A protein and the small-molecule ligand that binds it are described below.
Small molecule (SMILES): CC(=O)N[C@@H]1[C@@H](O)[C@H](O)[C@@H](CO)O[C@H]1O

Sequence of chain 31.B:
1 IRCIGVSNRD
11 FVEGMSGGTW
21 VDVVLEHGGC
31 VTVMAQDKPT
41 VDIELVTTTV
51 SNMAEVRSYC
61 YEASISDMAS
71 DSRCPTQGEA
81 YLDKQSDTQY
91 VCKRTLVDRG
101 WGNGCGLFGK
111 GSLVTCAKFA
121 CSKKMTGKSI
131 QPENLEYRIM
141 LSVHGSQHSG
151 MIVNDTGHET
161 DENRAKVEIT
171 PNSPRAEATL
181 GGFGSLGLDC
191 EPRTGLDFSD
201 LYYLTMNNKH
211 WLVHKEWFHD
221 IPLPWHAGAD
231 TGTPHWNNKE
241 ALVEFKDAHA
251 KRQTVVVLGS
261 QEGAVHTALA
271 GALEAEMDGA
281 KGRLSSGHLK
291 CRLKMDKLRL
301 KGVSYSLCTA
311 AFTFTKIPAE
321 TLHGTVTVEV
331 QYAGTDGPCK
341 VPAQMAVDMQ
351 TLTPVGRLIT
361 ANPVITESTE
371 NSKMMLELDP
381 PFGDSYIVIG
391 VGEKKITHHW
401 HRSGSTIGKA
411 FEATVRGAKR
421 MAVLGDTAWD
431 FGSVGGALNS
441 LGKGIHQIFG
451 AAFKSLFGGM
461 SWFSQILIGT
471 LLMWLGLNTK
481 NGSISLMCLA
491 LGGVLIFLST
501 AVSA

Binding-site contacts:
Ligand atom C4 contacts residue MET151 of chain 31.B at 3.5 Å (hydrophobic).
Ligand atom C2 contacts residue MET151 of chain 31.B at 4.0 Å (hydrophobic).
Ligand atom O5 contacts residue ASN154 of chain 31.B at 2.4 Å (h-bond).
Ligand atom N2 contacts residue ASN154 of chain 31.B at 2.9 Å.
Ligand atom C4 contacts residue ASN154 of chain 31.B at 4.2 Å.
Ligand atom C7 contacts residue ASN154 of chain 31.B at 3.4 Å.
Ligand atom C8 contacts residue ASN154 of chain 31.B at 3.0 Å.
Ligand atom C5 contacts residue MET151 of chain 31.B at 4.1 Å (hydrophobic).
Ligand atom C2 contacts residue ASN154 of chain 31.B at 2.5 Å.
Ligand atom C3 contacts residue ASN154 of chain 31.B at 3.9 Å.
Ligand atom O3 contacts residue MET151 of chain 31.B at 4.2 Å.
Ligand atom C5 contacts residue ASN154 of chain 31.B at 3.7 Å.
Ligand atom C3 contacts residue MET151 of chain 31.B at 4.1 Å (hydrophobic).
Ligand atom O7 contacts residue ASN154 of chain 31.B at 4.3 Å.
Ligand atom O4 contacts residue MET151 of chain 31.B at 4.4 Å.
Ligand atom C1 contacts residue ASN154 of chain 31.B at 1.4 Å.
Ligand atom C1 contacts residue MET151 of chain 31.B at 4.2 Å (hydrophobic).
Ligand atom O5 contacts residue MET151 of chain 31.B at 3.7 Å.